A small-molecule ligand and the protein it binds are described below.
Small molecule (SMILES): CC(=O)N[C@@H]1[C@@H](O)[C@H](O)[C@@H](CO)O[C@H]1O

Binding-site contacts:
Ligand atom C6 contacts residue SER208 of chain 1.A at 3.8 Å.
Ligand atom O6 contacts residue SER208 of chain 1.A at 4.3 Å.
Ligand atom C8 contacts residue ALA214 of chain 1.A at 4.4 Å (hydrophobic).
Ligand atom C8 contacts residue VAL215 of chain 1.A at 4.0 Å (hydrophobic).
Ligand atom O1 contacts residue ASN205 of chain 1.A at 2.0 Å.
Ligand atom C7 contacts residue ALA214 of chain 1.A at 4.4 Å (hydrophobic).
Ligand atom O6 contacts residue LEU210 of chain 1.A at 4.2 Å.
Ligand atom C2 contacts residue GLN217 of chain 1.A at 3.9 Å.
Ligand atom C1 contacts residue ASN205 of chain 1.A at 2.7 Å.
Ligand atom C2 contacts residue ASN205 of chain 1.A at 4.1 Å.
Ligand atom C1 contacts residue SER208 of chain 1.A at 4.2 Å.
Ligand atom C7 contacts residue GLN217 of chain 1.A at 3.2 Å.
Ligand atom N2 contacts residue ASN205 of chain 1.A at 4.1 Å.
Ligand atom O5 contacts residue LEU212 of chain 1.A at 4.3 Å.
Ligand atom O7 contacts residue ALA214 of chain 1.A at 3.6 Å.
Ligand atom O5 contacts residue SER208 of chain 1.A at 3.4 Å (h-bond).
Ligand atom C8 contacts residue GLN217 of chain 1.A at 3.8 Å.
Ligand atom C5 contacts residue ASN205 of chain 1.A at 3.9 Å.
Ligand atom N2 contacts residue GLN217 of chain 1.A at 3.5 Å (h-bond).
Ligand atom O3 contacts residue GLN217 of chain 1.A at 3.0 Å (h-bond).
Ligand atom C5 contacts residue SER208 of chain 1.A at 4.0 Å.
Ligand atom O6 contacts residue LEU212 of chain 1.A at 4.1 Å.
Ligand atom C3 contacts residue GLN217 of chain 1.A at 4.0 Å.
Ligand atom O7 contacts residue GLN217 of chain 1.A at 3.2 Å (h-bond).
Ligand atom O7 contacts residue VAL215 of chain 1.A at 3.0 Å (h-bond).
Ligand atom C7 contacts residue VAL215 of chain 1.A at 4.0 Å (hydrophobic).
Ligand atom C7 contacts residue ASN205 of chain 1.A at 4.5 Å.
Ligand atom O5 contacts residue ASN205 of chain 1.A at 2.6 Å (h-bond).
Ligand atom O1 contacts residue SER208 of chain 1.A at 4.3 Å.

Sequence of chain 1.A:
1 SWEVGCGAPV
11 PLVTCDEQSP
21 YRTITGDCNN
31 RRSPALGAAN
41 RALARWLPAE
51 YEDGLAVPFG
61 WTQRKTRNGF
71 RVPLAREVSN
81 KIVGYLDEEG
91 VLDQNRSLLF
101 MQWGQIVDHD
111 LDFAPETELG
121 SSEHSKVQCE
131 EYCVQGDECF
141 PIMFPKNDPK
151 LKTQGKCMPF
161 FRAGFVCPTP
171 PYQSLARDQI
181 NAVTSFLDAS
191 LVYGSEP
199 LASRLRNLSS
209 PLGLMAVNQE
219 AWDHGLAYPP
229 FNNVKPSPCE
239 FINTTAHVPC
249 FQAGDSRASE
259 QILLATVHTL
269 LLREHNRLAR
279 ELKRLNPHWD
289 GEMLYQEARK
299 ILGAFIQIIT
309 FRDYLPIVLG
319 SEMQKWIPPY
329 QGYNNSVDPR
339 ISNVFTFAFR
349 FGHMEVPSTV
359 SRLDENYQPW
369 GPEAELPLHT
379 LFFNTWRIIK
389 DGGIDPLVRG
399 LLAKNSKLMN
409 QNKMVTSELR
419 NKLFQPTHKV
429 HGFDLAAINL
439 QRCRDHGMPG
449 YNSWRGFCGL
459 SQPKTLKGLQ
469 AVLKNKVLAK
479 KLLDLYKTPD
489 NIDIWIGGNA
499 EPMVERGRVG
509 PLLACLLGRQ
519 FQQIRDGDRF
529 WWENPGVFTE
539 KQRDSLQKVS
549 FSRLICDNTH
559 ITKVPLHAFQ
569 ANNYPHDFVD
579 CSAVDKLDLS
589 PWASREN